This small molecule binds to this protein.
Small molecule (SMILES): Nc1ccc(C(=O)O)cc1O

Sequence of chain 1.B:
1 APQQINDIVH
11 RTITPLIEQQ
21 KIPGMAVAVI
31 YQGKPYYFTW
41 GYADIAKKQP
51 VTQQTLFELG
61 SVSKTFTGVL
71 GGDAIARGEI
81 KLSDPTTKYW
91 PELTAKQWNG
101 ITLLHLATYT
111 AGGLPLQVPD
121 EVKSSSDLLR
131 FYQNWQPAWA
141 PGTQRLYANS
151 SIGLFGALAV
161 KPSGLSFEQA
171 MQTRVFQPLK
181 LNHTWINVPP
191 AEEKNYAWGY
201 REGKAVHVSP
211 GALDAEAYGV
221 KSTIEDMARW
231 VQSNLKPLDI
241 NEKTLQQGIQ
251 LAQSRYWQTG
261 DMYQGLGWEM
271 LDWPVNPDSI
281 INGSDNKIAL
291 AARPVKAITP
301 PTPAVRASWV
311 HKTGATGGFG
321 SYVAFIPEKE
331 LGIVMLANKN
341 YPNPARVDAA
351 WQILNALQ

Binding-site contacts:
Ligand atom O9 contacts residue TRP185 of chain 1.B at 3.2 Å.
Ligand atom C2 contacts residue TRP185 of chain 1.B at 4.2 Å (hydrophobic).
Ligand atom C6 contacts residue ASN187 of chain 1.B at 3.8 Å.
Ligand atom C8 contacts residue PRO189 of chain 1.B at 4.3 Å (hydrophobic).
Ligand atom O9 contacts residue ASN187 of chain 1.B at 4.3 Å.
Ligand atom C3 contacts residue PRO189 of chain 1.B at 3.5 Å (hydrophobic).
Ligand atom N1 contacts residue PRO189 of chain 1.B at 4.4 Å.
Ligand atom C2 contacts residue PRO189 of chain 1.B at 3.8 Å (hydrophobic).
Ligand atom O11 contacts residue PRO190 of chain 1.B at 4.0 Å.
Ligand atom C4 contacts residue PRO190 of chain 1.B at 4.1 Å (hydrophobic).
Ligand atom C7 contacts residue TRP185 of chain 1.B at 3.9 Å (hydrophobic).
Ligand atom N1 contacts residue TRP185 of chain 1.B at 3.7 Å.
Ligand atom O10 contacts residue ASN187 of chain 1.B at 3.6 Å.
Ligand atom C7 contacts residue ASN187 of chain 1.B at 4.4 Å.
Ligand atom C7 contacts residue PRO189 of chain 1.B at 4.1 Å (hydrophobic).
Ligand atom C5 contacts residue PRO189 of chain 1.B at 3.9 Å (hydrophobic).
Ligand atom O9 contacts residue GLN172 of chain 1.B at 4.5 Å.
Ligand atom C4 contacts residue PRO189 of chain 1.B at 3.6 Å (hydrophobic).
Ligand atom C6 contacts residue PRO189 of chain 1.B at 4.2 Å (hydrophobic).